A small-molecule ligand and the protein it binds are described below.
Small molecule (SMILES): Nc1ncnc2c1ncn2[C@H]1C[C@H](O)[C@@H](COP(=O)(O)O)O1

Sequence of chain 1.S:
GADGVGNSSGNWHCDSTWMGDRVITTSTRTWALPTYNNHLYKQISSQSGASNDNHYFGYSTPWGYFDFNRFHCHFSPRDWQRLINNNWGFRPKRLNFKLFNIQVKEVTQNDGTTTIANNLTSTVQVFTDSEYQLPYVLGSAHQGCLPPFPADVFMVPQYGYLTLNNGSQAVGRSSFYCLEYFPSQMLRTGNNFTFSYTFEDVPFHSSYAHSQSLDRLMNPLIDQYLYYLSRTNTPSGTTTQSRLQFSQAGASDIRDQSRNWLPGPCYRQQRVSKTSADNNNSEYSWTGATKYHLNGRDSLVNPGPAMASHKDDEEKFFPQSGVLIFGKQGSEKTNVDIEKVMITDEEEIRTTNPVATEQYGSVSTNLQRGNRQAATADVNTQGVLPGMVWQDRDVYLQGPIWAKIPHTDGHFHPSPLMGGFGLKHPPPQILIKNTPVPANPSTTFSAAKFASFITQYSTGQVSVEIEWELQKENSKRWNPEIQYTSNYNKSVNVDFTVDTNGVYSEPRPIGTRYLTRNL

Binding-site contacts:
Ligand atom C6 contacts residue PRO630 of chain 1.S at 4.3 Å (hydrophobic).
Ligand atom N6 contacts residue VAL418 of chain 1.S at 3.5 Å.
Ligand atom O4' contacts residue PRO630 of chain 1.S at 3.4 Å.
Ligand atom C6 contacts residue PRO419 of chain 1.S at 4.1 Å (hydrophobic).
Ligand atom C6 contacts residue GLY638 of chain 1.S at 3.9 Å.
Ligand atom C2 contacts residue PRO630 of chain 1.S at 3.5 Å (hydrophobic).
Ligand atom N6 contacts residue PHE637 of chain 1.S at 4.0 Å.
Ligand atom C5 contacts residue PRO419 of chain 1.S at 4.0 Å (hydrophobic).
Ligand atom N6 contacts residue PRO419 of chain 1.S at 4.5 Å.
Ligand atom C8 contacts residue PRO419 of chain 1.S at 4.4 Å (hydrophobic).
Ligand atom N6 contacts residue SER631 of chain 1.S at 4.2 Å.
Ligand atom N1 contacts residue VAL418 of chain 1.S at 4.1 Å.
Ligand atom N7 contacts residue SER631 of chain 1.S at 3.3 Å.
Ligand atom N3 contacts residue PRO630 of chain 1.S at 3.3 Å.
Ligand atom N1 contacts residue PRO630 of chain 1.S at 4.0 Å.
Ligand atom N7 contacts residue PRO419 of chain 1.S at 4.0 Å.
Ligand atom C8 contacts residue HIS629 of chain 1.S at 3.6 Å.
Ligand atom O1P contacts residue LYS640 of chain 1.S at 4.4 Å.
Ligand atom C6 contacts residue VAL418 of chain 1.S at 4.0 Å (hydrophobic).
Ligand atom C4 contacts residue PRO419 of chain 1.S at 4.4 Å (hydrophobic).
Ligand atom N1 contacts residue GLY638 of chain 1.S at 3.5 Å (h-bond).
Ligand atom O1P contacts residue PRO630 of chain 1.S at 4.3 Å.
Ligand atom N9 contacts residue HIS629 of chain 1.S at 4.3 Å.
Ligand atom C5 contacts residue PRO630 of chain 1.S at 4.1 Å (hydrophobic).
Ligand atom N6 contacts residue GLY638 of chain 1.S at 3.0 Å (h-bond).
Ligand atom C4 contacts residue PRO630 of chain 1.S at 3.6 Å (hydrophobic).
Ligand atom C1' contacts residue HIS629 of chain 1.S at 3.8 Å.
Ligand atom C4 contacts residue SER631 of chain 1.S at 4.4 Å.
Ligand atom C8 contacts residue SER631 of chain 1.S at 3.8 Å.
Ligand atom C1' contacts residue PRO630 of chain 1.S at 4.0 Å (hydrophobic).
Ligand atom C2' contacts residue HIS629 of chain 1.S at 4.5 Å.
Ligand atom N7 contacts residue HIS629 of chain 1.S at 4.3 Å.
Ligand atom O4' contacts residue HIS629 of chain 1.S at 4.2 Å.
Ligand atom P contacts residue HIS627 of chain 1.S at 4.0 Å.
Ligand atom C6 contacts residue SER631 of chain 1.S at 4.3 Å.
Ligand atom C5 contacts residue SER631 of chain 1.S at 3.9 Å.
Ligand atom P contacts residue PRO630 of chain 1.S at 4.5 Å.
Ligand atom N1 contacts residue PRO419 of chain 1.S at 4.4 Å.
Ligand atom N9 contacts residue PRO630 of chain 1.S at 4.0 Å.
Ligand atom O5' contacts residue PRO630 of chain 1.S at 3.9 Å.